Sequence of chain 1.A:
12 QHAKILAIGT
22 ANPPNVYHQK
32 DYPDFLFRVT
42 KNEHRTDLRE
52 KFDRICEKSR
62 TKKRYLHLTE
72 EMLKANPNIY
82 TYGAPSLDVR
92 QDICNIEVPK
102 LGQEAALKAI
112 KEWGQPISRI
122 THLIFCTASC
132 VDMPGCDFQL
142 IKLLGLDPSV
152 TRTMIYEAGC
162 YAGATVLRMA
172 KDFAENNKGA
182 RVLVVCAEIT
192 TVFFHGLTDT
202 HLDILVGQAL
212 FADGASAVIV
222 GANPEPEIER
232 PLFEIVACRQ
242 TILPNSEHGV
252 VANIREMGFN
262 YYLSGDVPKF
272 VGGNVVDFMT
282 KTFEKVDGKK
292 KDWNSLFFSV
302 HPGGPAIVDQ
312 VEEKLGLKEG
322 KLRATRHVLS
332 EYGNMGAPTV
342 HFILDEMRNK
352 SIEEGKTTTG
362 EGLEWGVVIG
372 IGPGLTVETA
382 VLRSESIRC

A protein and the small-molecule ligand that binds it are described below.
Small molecule (SMILES): C[C@@H](O)CCO

Binding-site contacts:
Ligand atom C1 contacts residue THR191 of chain 1.A at 4.4 Å.
Ligand atom C1 contacts residue PHE212 of chain 1.A at 3.9 Å (hydrophobic).
Ligand atom O3 contacts residue GLY208 of chain 1.A at 4.2 Å.
Ligand atom C1 contacts residue TYR33 of chain 1.A at 3.4 Å (hydrophobic).
Ligand atom C1 contacts residue LEU67 of chain 1.A at 3.9 Å (hydrophobic).
Ligand atom C4 contacts residue PHE194 of chain 1.A at 3.8 Å (hydrophobic).
Ligand atom O1 contacts residue THR191 of chain 1.A at 4.4 Å.
Ligand atom O1 contacts residue LEU67 of chain 1.A at 3.8 Å.
Ligand atom C4 contacts residue GLY208 of chain 1.A at 4.1 Å.
Ligand atom C2 contacts residue GLY208 of chain 1.A at 3.8 Å.
Ligand atom C2 contacts residue PHE212 of chain 1.A at 3.6 Å (hydrophobic).
Ligand atom C3 contacts residue PHE194 of chain 1.A at 4.5 Å (hydrophobic).
Ligand atom C4 contacts residue PHE212 of chain 1.A at 3.7 Å (hydrophobic).
Ligand atom C4 contacts residue THR191 of chain 1.A at 4.0 Å.
Ligand atom C2 contacts residue THR191 of chain 1.A at 3.8 Å.
Ligand atom O3 contacts residue PHE194 of chain 1.A at 4.3 Å.
Ligand atom O1 contacts residue TYR33 of chain 1.A at 3.3 Å (h-bond).
Ligand atom C1 contacts residue GLN209 of chain 1.A at 3.8 Å.
Ligand atom C3 contacts residue GLY208 of chain 1.A at 4.2 Å.
Ligand atom C3 contacts residue GLN209 of chain 1.A at 4.1 Å.
Ligand atom C4 contacts residue PHE195 of chain 1.A at 4.1 Å (hydrophobic).
Ligand atom O1 contacts residue GLN209 of chain 1.A at 4.0 Å.
Ligand atom C2 contacts residue GLN209 of chain 1.A at 4.2 Å.
Ligand atom C2 contacts residue ARG65 of chain 1.A at 4.1 Å.
Ligand atom C1 contacts residue ARG65 of chain 1.A at 3.8 Å.
Ligand atom O3 contacts residue GLN209 of chain 1.A at 3.0 Å (h-bond).
Ligand atom C3 contacts residue PHE195 of chain 1.A at 4.0 Å (hydrophobic).
Ligand atom O1 contacts residue PHE195 of chain 1.A at 3.5 Å.
Ligand atom O3 contacts residue PHE195 of chain 1.A at 3.8 Å.
Ligand atom C3 contacts residue THR191 of chain 1.A at 4.1 Å.